Sequence of chain 1.A:
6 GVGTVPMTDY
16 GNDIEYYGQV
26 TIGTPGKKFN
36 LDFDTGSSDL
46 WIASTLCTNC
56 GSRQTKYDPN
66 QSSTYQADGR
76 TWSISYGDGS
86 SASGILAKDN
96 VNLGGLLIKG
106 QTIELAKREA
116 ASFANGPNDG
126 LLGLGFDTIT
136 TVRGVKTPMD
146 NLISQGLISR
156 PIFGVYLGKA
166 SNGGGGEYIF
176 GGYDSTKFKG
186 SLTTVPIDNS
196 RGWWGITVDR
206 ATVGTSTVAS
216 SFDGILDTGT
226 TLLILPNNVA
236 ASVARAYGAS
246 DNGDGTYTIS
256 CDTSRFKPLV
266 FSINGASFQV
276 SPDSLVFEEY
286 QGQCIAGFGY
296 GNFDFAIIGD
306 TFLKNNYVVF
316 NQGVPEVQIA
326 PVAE

The protein below binds the small molecule below.
Small molecule (SMILES): C1CCCCC1

Binding-site contacts:
Ligand atom C6 contacts residue ASP83 of chain 1.A at 3.8 Å.
Ligand atom C6 contacts residue LYS4 of chain 1.C at 1.4 Å.
Ligand atom C1 contacts residue PHE118 of chain 1.A at 4.5 Å (hydrophobic).
Ligand atom C4 contacts residue LYS4 of chain 1.C at 3.8 Å.
Ligand atom C3 contacts residue ILE19 of chain 1.A at 4.4 Å (hydrophobic).
Ligand atom C1 contacts residue LYS4 of chain 1.C at 2.7 Å.
Ligand atom C3 contacts residue GLU20 of chain 1.A at 4.3 Å.
Ligand atom C2 contacts residue PRO122 of chain 1.A at 4.5 Å (hydrophobic).
Ligand atom C2 contacts residue ASN123 of chain 1.A at 4.0 Å.
Ligand atom C2 contacts residue GLU20 of chain 1.A at 2.9 Å.
Ligand atom C2 contacts residue LYS4 of chain 1.C at 4.0 Å.
Ligand atom C1 contacts residue ASN123 of chain 1.A at 3.6 Å.
Ligand atom C5 contacts residue CYS2 of chain 1.C at 1.8 Å (hydrophobic).
Ligand atom C5 contacts residue ASP83 of chain 1.A at 3.6 Å.
Ligand atom C1 contacts residue CYS2 of chain 1.C at 3.5 Å (hydrophobic).
Ligand atom C5 contacts residue LYS4 of chain 1.C at 2.4 Å.
Ligand atom C3 contacts residue CYS2 of chain 1.C at 3.5 Å (hydrophobic).
Ligand atom C1 contacts residue GLU20 of chain 1.A at 3.2 Å.
Ligand atom C6 contacts residue CYS2 of chain 1.C at 2.7 Å (hydrophobic).
Ligand atom C3 contacts residue LYS4 of chain 1.C at 4.4 Å.
Ligand atom C6 contacts residue GLU20 of chain 1.A at 4.0 Å.
Ligand atom C4 contacts residue CYS2 of chain 1.C at 2.7 Å (hydrophobic).
Ligand atom C2 contacts residue CYS2 of chain 1.C at 3.4 Å (hydrophobic).

Sequence of chain 1.C:
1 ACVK